Sequence of chain 1.A:
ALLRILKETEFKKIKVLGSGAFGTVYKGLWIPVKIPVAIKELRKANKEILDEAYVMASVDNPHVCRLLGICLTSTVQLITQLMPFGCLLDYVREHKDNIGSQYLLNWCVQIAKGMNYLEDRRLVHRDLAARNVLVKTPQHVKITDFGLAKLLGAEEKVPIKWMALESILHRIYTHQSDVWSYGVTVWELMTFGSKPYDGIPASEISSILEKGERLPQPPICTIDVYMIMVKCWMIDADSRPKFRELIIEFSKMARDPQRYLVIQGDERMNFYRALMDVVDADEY

This small molecule binds to this protein.
Small molecule (SMILES): Nc1ncnc(Nc2ccc3c(cnn3Cc3cccc(F)c3)c2)c1CNN1CCCCC1

Binding-site contacts:
Ligand atom C3 contacts residue ASP154 of chain 1.A at 3.5 Å.
Ligand atom C1 contacts residue PHE155 of chain 1.A at 3.5 Å (hydrophobic).
Ligand atom C2 contacts residue PHE155 of chain 1.A at 3.6 Å (hydrophobic).
Ligand atom C11 contacts residue ASP154 of chain 1.A at 3.3 Å.
Ligand atom F1 contacts residue THR89 of chain 1.A at 3.2 Å.
Ligand atom C18 contacts residue MET92 of chain 1.A at 3.5 Å (hydrophobic).
Ligand atom C23 contacts residue GLY18 of chain 1.A at 3.7 Å.
Ligand atom C2 contacts residue ASP154 of chain 1.A at 3.7 Å.
Ligand atom F1 contacts residue CYS74 of chain 1.A at 3.4 Å.
Ligand atom C11 contacts residue THR153 of chain 1.A at 3.3 Å.
Ligand atom N5 contacts residue LEU143 of chain 1.A at 3.3 Å.
Ligand atom F1 contacts residue ARG75 of chain 1.A at 3.1 Å.
Ligand atom C17 contacts residue LEU143 of chain 1.A at 3.5 Å (hydrophobic).
Ligand atom N6 contacts residue MET92 of chain 1.A at 3.0 Å (h-bond).
Ligand atom N4 contacts residue MET92 of chain 1.A at 2.9 Å (h-bond).
Ligand atom C5 contacts residue THR153 of chain 1.A at 3.5 Å.
Ligand atom F1 contacts residue LEU76 of chain 1.A at 3.3 Å.
Ligand atom C14 contacts residue THR89 of chain 1.A at 3.8 Å.
Ligand atom C18 contacts residue ALA42 of chain 1.A at 3.3 Å (hydrophobic).
Ligand atom C20 contacts residue ASP99 of chain 1.A at 3.6 Å.
Ligand atom C1 contacts residue CYS74 of chain 1.A at 3.4 Å (hydrophobic).
Ligand atom C6 contacts residue THR153 of chain 1.A at 3.5 Å.
Ligand atom N6 contacts residue GLY95 of chain 1.A at 3.8 Å.
Ligand atom N2 contacts residue LEU87 of chain 1.A at 3.4 Å.
Ligand atom C3 contacts residue MET65 of chain 1.A at 3.8 Å (hydrophobic).
Ligand atom C8 contacts residue LEU87 of chain 1.A at 3.6 Å (hydrophobic).
Ligand atom C8 contacts residue LYS44 of chain 1.A at 3.5 Å.
Ligand atom C24 contacts residue LEU17 of chain 1.A at 3.8 Å (hydrophobic).
Ligand atom C12 contacts residue THR153 of chain 1.A at 3.6 Å.
Ligand atom N7 contacts residue LEU17 of chain 1.A at 3.2 Å.
Ligand atom C18 contacts residue LEU143 of chain 1.A at 3.5 Å (hydrophobic).
Ligand atom C7 contacts residue ASP154 of chain 1.A at 3.5 Å.
Ligand atom N5 contacts residue ALA42 of chain 1.A at 3.3 Å.
Ligand atom C22 contacts residue LEU17 of chain 1.A at 3.6 Å (hydrophobic).
Ligand atom C9 contacts residue THR89 of chain 1.A at 3.6 Å.
Ligand atom N4 contacts residue LEU91 of chain 1.A at 3.8 Å.
Ligand atom C16 contacts residue LEU143 of chain 1.A at 3.8 Å (hydrophobic).
Ligand atom C8 contacts residue THR89 of chain 1.A at 3.6 Å.
Ligand atom C3 contacts residue PHE155 of chain 1.A at 3.7 Å (hydrophobic).
Ligand atom C18 contacts residue GLN90 of chain 1.A at 3.4 Å.